The small molecule below binds the protein below.
Small molecule (SMILES): CC(=O)N[C@H]1[C@H](O[C@H]2[C@H](O)[C@@H](NC(C)=O)CO[C@@H]2CO)O[C@H](CO)[C@@H](O)[C@@H]1O

Binding-site contacts:
Ligand atom N2 contacts residue ASN220 of chain 1.A at 3.2 Å (h-bond).
Ligand atom N2 contacts residue HIS244 of chain 1.A at 4.5 Å.
Ligand atom C5 contacts residue HIS244 of chain 1.A at 4.1 Å.
Ligand atom C7 contacts residue ARG272 of chain 1.A at 4.0 Å.
Ligand atom O5 contacts residue HIS244 of chain 1.A at 4.5 Å.
Ligand atom C1 contacts residue ASN220 of chain 1.A at 1.5 Å.
Ligand atom C7 contacts residue ASN220 of chain 1.A at 3.8 Å.
Ligand atom C8 contacts residue ARG272 of chain 1.A at 4.3 Å.
Ligand atom C7 contacts residue HIS244 of chain 1.A at 3.7 Å.
Ligand atom O7 contacts residue HIS244 of chain 1.A at 2.9 Å (h-bond).
Ligand atom C3 contacts residue HIS244 of chain 1.A at 3.7 Å.
Ligand atom O4 contacts residue HIS244 of chain 1.A at 4.0 Å.
Ligand atom O7 contacts residue ARG272 of chain 1.A at 3.1 Å (salt-bridge).
Ligand atom C8 contacts residue ASN220 of chain 1.A at 4.1 Å.
Ligand atom C2 contacts residue HIS244 of chain 1.A at 4.3 Å.
Ligand atom C5 contacts residue ASN220 of chain 1.A at 3.7 Å.
Ligand atom C2 contacts residue ASN220 of chain 1.A at 2.7 Å.
Ligand atom O5 contacts residue ASN220 of chain 1.A at 2.3 Å (h-bond).
Ligand atom C6 contacts residue VAL193 of chain 1.A at 4.2 Å (hydrophobic).
Ligand atom C1 contacts residue HIS244 of chain 1.A at 3.9 Å.
Ligand atom C8 contacts residue HIS244 of chain 1.A at 4.3 Å.
Ligand atom C3 contacts residue ASN220 of chain 1.A at 3.9 Å.
Ligand atom C4 contacts residue HIS244 of chain 1.A at 4.2 Å.
Ligand atom C4 contacts residue ASN220 of chain 1.A at 4.4 Å.
Ligand atom O3 contacts residue HIS244 of chain 1.A at 4.5 Å.
Ligand atom O5 contacts residue VAL193 of chain 1.A at 4.3 Å.

Sequence of chain 1.A:
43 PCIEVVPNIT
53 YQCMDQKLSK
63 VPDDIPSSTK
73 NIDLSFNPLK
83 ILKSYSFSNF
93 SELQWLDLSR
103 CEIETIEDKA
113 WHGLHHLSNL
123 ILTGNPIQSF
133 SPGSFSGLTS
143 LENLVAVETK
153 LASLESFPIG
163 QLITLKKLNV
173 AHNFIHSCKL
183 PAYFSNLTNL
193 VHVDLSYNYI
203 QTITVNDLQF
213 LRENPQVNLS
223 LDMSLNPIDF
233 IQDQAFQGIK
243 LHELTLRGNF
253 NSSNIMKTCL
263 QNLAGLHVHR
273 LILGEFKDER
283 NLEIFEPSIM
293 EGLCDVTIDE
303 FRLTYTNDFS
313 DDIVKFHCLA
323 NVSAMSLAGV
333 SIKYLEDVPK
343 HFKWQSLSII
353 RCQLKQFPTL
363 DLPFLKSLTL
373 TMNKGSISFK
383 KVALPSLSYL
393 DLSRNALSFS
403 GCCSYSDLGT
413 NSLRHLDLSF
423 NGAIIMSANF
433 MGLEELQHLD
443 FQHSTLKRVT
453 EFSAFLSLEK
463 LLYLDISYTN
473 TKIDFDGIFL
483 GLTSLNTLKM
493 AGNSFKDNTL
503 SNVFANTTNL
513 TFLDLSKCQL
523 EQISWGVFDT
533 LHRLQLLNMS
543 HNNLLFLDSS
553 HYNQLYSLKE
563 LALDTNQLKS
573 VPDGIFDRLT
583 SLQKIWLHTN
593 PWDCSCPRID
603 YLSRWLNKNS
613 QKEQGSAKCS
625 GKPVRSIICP